Sequence of chain 1.A:
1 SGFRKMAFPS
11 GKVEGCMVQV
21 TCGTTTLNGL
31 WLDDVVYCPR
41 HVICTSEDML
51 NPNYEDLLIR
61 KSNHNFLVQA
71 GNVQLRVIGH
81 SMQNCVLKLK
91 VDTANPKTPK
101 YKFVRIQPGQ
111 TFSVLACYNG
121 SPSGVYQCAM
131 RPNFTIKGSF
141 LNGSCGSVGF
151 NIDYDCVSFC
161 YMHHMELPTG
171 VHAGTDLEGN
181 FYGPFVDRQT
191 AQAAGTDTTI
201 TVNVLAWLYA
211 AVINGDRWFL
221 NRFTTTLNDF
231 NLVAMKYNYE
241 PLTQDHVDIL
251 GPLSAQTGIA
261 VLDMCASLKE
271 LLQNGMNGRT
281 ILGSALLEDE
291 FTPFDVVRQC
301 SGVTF

The small molecule below binds the protein below.
Small molecule (SMILES): Cc1ccc(C(=O)C(C)C)cc1

Binding-site contacts:
Ligand atom C12 contacts residue CYS145 of chain 1.A at 1.8 Å (hydrophobic).
Ligand atom C03 contacts residue GLU166 of chain 1.A at 3.4 Å.
Ligand atom C04 contacts residue PHE140 of chain 1.A at 3.5 Å (hydrophobic).
Ligand atom C08 contacts residue LEU141 of chain 1.A at 3.8 Å (hydrophobic).
Ligand atom C02 contacts residue ASN142 of chain 1.A at 3.5 Å.
Ligand atom C05 contacts residue LEU141 of chain 1.A at 3.5 Å (hydrophobic).
Ligand atom C10 contacts residue HIS163 of chain 1.A at 4.3 Å.
Ligand atom C04 contacts residue GLU166 of chain 1.A at 3.8 Å.
Ligand atom C06 contacts residue ASN142 of chain 1.A at 3.5 Å.
Ligand atom O09 contacts residue SER144 of chain 1.A at 3.7 Å.
Ligand atom C01 contacts residue ASN142 of chain 1.A at 4.2 Å.
Ligand atom C02 contacts residue LEU141 of chain 1.A at 3.9 Å (hydrophobic).
Ligand atom C04 contacts residue LEU141 of chain 1.A at 3.5 Å (hydrophobic).
Ligand atom C06 contacts residue LEU141 of chain 1.A at 3.9 Å (hydrophobic).
Ligand atom C02 contacts residue GLU166 of chain 1.A at 4.2 Å.
Ligand atom C08 contacts residue SER144 of chain 1.A at 4.0 Å.
Ligand atom O09 contacts residue LEU141 of chain 1.A at 4.2 Å.
Ligand atom C10 contacts residue CYS145 of chain 1.A at 2.6 Å (hydrophobic).
Ligand atom C12 contacts residue HIS163 of chain 1.A at 3.6 Å.
Ligand atom O09 contacts residue HIS163 of chain 1.A at 2.6 Å (h-bond).
Ligand atom C07 contacts residue ASN142 of chain 1.A at 3.4 Å.
Ligand atom C08 contacts residue HIS163 of chain 1.A at 3.7 Å.
Ligand atom O09 contacts residue PHE140 of chain 1.A at 4.0 Å.
Ligand atom C10 contacts residue LEU141 of chain 1.A at 4.3 Å (hydrophobic).
Ligand atom C04 contacts residue ASN142 of chain 1.A at 4.0 Å.
Ligand atom C08 contacts residue CYS145 of chain 1.A at 4.0 Å (hydrophobic).
Ligand atom C03 contacts residue LEU141 of chain 1.A at 3.6 Å (hydrophobic).
Ligand atom C10 contacts residue SER144 of chain 1.A at 4.4 Å.
Ligand atom C03 contacts residue ASN142 of chain 1.A at 3.8 Å.
Ligand atom C11 contacts residue CYS145 of chain 1.A at 3.2 Å (hydrophobic).
Ligand atom C07 contacts residue LEU141 of chain 1.A at 4.0 Å (hydrophobic).
Ligand atom C11 contacts residue HIS164 of chain 1.A at 3.3 Å.
Ligand atom O09 contacts residue MET165 of chain 1.A at 4.3 Å.
Ligand atom C12 contacts residue SER144 of chain 1.A at 4.0 Å.
Ligand atom O09 contacts residue GLU166 of chain 1.A at 4.0 Å.
Ligand atom C10 contacts residue HIS164 of chain 1.A at 3.9 Å.
Ligand atom C03 contacts residue PHE140 of chain 1.A at 3.6 Å (hydrophobic).
Ligand atom C12 contacts residue HIS164 of chain 1.A at 3.3 Å.
Ligand atom C03 contacts residue SER1 of chain 2.A at 4.0 Å.
Ligand atom C05 contacts residue ASN142 of chain 1.A at 4.0 Å.

Sequence of chain 2.A:
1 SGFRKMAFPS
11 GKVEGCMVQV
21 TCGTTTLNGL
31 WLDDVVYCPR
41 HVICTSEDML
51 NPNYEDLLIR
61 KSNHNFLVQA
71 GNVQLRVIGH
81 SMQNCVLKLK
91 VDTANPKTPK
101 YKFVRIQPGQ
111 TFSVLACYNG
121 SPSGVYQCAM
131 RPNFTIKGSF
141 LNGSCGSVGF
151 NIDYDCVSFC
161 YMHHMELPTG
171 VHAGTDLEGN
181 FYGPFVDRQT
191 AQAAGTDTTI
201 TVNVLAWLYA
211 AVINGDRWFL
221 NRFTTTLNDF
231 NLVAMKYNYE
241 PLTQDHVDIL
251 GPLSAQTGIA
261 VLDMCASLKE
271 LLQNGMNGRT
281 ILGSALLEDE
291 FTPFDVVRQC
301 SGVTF